This small molecule binds to this protein.
Small molecule (SMILES): Nc1nonc1-c1ccccc1

Binding-site contacts:
Ligand atom O10 contacts residue ALA366 of chain 1.A at 3.6 Å.
Ligand atom N12 contacts residue MET470 of chain 1.A at 2.8 Å (h-bond).
Ligand atom C6 contacts residue MET340 of chain 1.A at 3.6 Å (hydrophobic).
Ligand atom C7 contacts residue TRP474 of chain 1.A at 4.2 Å (hydrophobic).
Ligand atom O10 contacts residue TRP474 of chain 1.A at 3.8 Å.
Ligand atom N12 contacts residue ASN473 of chain 1.A at 3.8 Å.
Ligand atom C1 contacts residue MET340 of chain 1.A at 3.8 Å (hydrophobic).
Ligand atom C3 contacts residue ALA477 of chain 1.A at 3.5 Å (hydrophobic).
Ligand atom C2 contacts residue MET311 of chain 1.A at 4.4 Å (hydrophobic).
Ligand atom C3 contacts residue ASN473 of chain 1.A at 3.5 Å.
Ligand atom C6 contacts residue TRP337 of chain 1.A at 3.8 Å (hydrophobic).
Ligand atom C2 contacts residue ASN473 of chain 1.A at 3.8 Å.
Ligand atom C3 contacts residue TYR344 of chain 1.A at 3.7 Å (hydrophobic).
Ligand atom C6 contacts residue MET311 of chain 1.A at 4.4 Å (hydrophobic).
Ligand atom N9 contacts residue PRO372 of chain 1.A at 3.7 Å.
Ligand atom C3 contacts residue TRP474 of chain 1.A at 4.5 Å (hydrophobic).
Ligand atom C8 contacts residue MET470 of chain 1.A at 3.8 Å (hydrophobic).
Ligand atom C4 contacts residue TRP474 of chain 1.A at 4.5 Å (hydrophobic).
Ligand atom N9 contacts residue MET470 of chain 1.A at 4.4 Å.
Ligand atom C8 contacts residue ASN473 of chain 1.A at 4.3 Å.
Ligand atom C2 contacts residue ALA477 of chain 1.A at 4.1 Å (hydrophobic).
Ligand atom N11 contacts residue ALA477 of chain 1.A at 4.3 Å.
Ligand atom C4 contacts residue ASN473 of chain 1.A at 3.7 Å.
Ligand atom C7 contacts residue ASN473 of chain 1.A at 4.3 Å.
Ligand atom N11 contacts residue TYR344 of chain 1.A at 4.4 Å.
Ligand atom N11 contacts residue TRP474 of chain 1.A at 4.5 Å.
Ligand atom C1 contacts residue MET311 of chain 1.A at 3.8 Å (hydrophobic).
Ligand atom C2 contacts residue TYR344 of chain 1.A at 3.4 Å (hydrophobic).
Ligand atom C1 contacts residue ASN473 of chain 1.A at 3.8 Å.
Ligand atom N12 contacts residue TRP474 of chain 1.A at 3.7 Å.
Ligand atom N11 contacts residue ALA366 of chain 1.A at 3.8 Å.
Ligand atom C1 contacts residue TYR344 of chain 1.A at 3.9 Å (hydrophobic).
Ligand atom C8 contacts residue PRO372 of chain 1.A at 4.2 Å (hydrophobic).
Ligand atom C5 contacts residue ASN473 of chain 1.A at 3.7 Å.
Ligand atom C5 contacts residue MET340 of chain 1.A at 4.5 Å (hydrophobic).
Ligand atom N9 contacts residue TRP474 of chain 1.A at 3.6 Å.
Ligand atom C6 contacts residue ASN473 of chain 1.A at 3.6 Å.
Ligand atom C8 contacts residue TRP474 of chain 1.A at 3.8 Å (hydrophobic).
Ligand atom N12 contacts residue PRO372 of chain 1.A at 4.0 Å.

Sequence of chain 1.A:
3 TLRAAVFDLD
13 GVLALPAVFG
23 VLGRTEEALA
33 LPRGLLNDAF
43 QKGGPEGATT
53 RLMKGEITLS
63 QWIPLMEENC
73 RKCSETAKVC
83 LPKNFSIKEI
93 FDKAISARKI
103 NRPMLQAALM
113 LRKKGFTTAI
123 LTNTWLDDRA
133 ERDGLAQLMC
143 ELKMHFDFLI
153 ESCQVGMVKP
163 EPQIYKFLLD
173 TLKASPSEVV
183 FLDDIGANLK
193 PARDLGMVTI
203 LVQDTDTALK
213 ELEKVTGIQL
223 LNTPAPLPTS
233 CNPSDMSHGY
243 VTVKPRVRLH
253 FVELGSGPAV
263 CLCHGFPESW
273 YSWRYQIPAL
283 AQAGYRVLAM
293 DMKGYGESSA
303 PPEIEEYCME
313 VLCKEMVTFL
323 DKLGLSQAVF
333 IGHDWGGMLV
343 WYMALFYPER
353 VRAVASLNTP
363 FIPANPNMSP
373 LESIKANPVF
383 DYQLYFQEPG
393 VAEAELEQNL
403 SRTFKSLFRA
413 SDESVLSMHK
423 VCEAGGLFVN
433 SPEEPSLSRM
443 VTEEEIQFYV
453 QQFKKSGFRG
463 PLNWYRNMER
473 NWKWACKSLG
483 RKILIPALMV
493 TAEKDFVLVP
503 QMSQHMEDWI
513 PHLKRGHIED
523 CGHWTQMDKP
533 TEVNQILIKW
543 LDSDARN